Binding-site contacts:
Ligand atom O1B contacts residue ARG77 of chain 41.A at 2.9 Å (salt-bridge).
Ligand atom C5 contacts residue TYR72 of chain 41.A at 3.9 Å (hydrophobic).
Ligand atom O8 contacts residue TYR72 of chain 41.A at 4.3 Å.
Ligand atom O3 contacts residue GLY78 of chain 41.A at 3.3 Å.
Ligand atom C3 contacts residue HIS298 of chain 41.A at 3.6 Å.
Ligand atom C5 contacts residue ASN93 of chain 41.A at 3.6 Å.
Ligand atom O1A contacts residue TYR72 of chain 41.A at 3.5 Å.
Ligand atom C4 contacts residue TYR72 of chain 41.A at 3.8 Å (hydrophobic).
Ligand atom O4 contacts residue ASN80 of chain 41.A at 4.3 Å.
Ligand atom C1 contacts residue TYR72 of chain 41.A at 4.1 Å (hydrophobic).
Ligand atom O4 contacts residue GLY78 of chain 41.A at 3.1 Å.
Ligand atom C1 contacts residue LYS186 of chain 41.A at 3.9 Å.
Ligand atom O4 contacts residue ILE79 of chain 41.A at 4.0 Å.
Ligand atom O1A contacts residue SER89 of chain 41.A at 3.1 Å (h-bond).
Ligand atom O4 contacts residue VAL296 of chain 41.A at 3.9 Å.
Ligand atom O4 contacts residue THR291 of chain 41.A at 3.5 Å.
Ligand atom C1 contacts residue SER89 of chain 41.A at 3.5 Å.
Ligand atom O1B contacts residue SER89 of chain 41.A at 3.1 Å (h-bond).
Ligand atom C3 contacts residue GLY78 of chain 41.A at 4.0 Å.
Ligand atom O1A contacts residue LYS186 of chain 41.A at 2.8 Å (salt-bridge).
Ligand atom O6 contacts residue ASN93 of chain 41.A at 3.0 Å (h-bond).
Ligand atom C6 contacts residue ASN93 of chain 41.A at 3.0 Å.
Ligand atom O10 contacts residue THR291 of chain 41.A at 4.3 Å.
Ligand atom O4 contacts residue HIS298 of chain 41.A at 2.7 Å (h-bond).
Ligand atom C3 contacts residue VAL296 of chain 41.A at 3.7 Å (hydrophobic).
Ligand atom C3 contacts residue GLY78 of chain 41.A at 3.6 Å.
Ligand atom C2 contacts residue GLY78 of chain 41.A at 3.9 Å.
Ligand atom N5 contacts residue TYR72 of chain 41.A at 3.4 Å (h-bond).
Ligand atom O1A contacts residue GLY78 of chain 41.A at 3.2 Å (h-bond).
Ligand atom C1 contacts residue GLY78 of chain 41.A at 3.7 Å.
Ligand atom C4 contacts residue GLY78 of chain 41.A at 3.4 Å.
Ligand atom O1B contacts residue TYR72 of chain 41.A at 4.1 Å.
Ligand atom C1 contacts residue ARG77 of chain 41.A at 3.6 Å.
Ligand atom C11 contacts residue ASP85 of chain 41.B at 4.0 Å.
Ligand atom O1A contacts residue ARG77 of chain 41.A at 3.2 Å (salt-bridge).
Ligand atom C6 contacts residue TYR72 of chain 41.A at 4.0 Å (hydrophobic).
Ligand atom O8 contacts residue ARG77 of chain 41.A at 3.2 Å (salt-bridge).
Ligand atom C4 contacts residue HIS298 of chain 41.A at 3.2 Å.
Ligand atom O1A contacts residue HIS298 of chain 41.A at 3.9 Å.
Ligand atom C4 contacts residue ASN93 of chain 41.A at 4.2 Å.

Sequence of chain 41.A:
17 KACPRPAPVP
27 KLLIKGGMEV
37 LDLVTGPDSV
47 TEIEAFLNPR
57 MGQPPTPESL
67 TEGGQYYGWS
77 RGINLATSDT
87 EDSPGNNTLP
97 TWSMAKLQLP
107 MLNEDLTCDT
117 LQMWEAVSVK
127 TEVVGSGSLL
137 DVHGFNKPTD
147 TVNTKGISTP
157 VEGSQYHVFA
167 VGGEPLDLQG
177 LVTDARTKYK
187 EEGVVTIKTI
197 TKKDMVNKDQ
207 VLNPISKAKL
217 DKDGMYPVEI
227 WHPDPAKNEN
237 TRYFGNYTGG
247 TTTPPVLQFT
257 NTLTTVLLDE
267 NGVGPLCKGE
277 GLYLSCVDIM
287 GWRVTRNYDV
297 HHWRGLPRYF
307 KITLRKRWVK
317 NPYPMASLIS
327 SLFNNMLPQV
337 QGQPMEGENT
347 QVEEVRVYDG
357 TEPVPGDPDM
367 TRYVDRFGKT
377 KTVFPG

This protein binds this small molecule.
Small molecule (SMILES): CC(=O)N[C@@H]1[C@@H](O[C@@H]2O[C@H](CO)[C@H](O)[C@H](O[C@]3(C(=O)O)C[C@H](O)[C@@H](NC(C)=O)[C@H]([C@H](O)[C@H](O)CO)O3)[C@H]2O)[C@H](O)[C@@H](CO[C@]2(C(=O)O)C[C@H](O)[C@@H](NC(C)=O)[C@H]([C@H](O)[C@H](O)CO)O2)O[C@H]1O

Sequence of chain 41.B:
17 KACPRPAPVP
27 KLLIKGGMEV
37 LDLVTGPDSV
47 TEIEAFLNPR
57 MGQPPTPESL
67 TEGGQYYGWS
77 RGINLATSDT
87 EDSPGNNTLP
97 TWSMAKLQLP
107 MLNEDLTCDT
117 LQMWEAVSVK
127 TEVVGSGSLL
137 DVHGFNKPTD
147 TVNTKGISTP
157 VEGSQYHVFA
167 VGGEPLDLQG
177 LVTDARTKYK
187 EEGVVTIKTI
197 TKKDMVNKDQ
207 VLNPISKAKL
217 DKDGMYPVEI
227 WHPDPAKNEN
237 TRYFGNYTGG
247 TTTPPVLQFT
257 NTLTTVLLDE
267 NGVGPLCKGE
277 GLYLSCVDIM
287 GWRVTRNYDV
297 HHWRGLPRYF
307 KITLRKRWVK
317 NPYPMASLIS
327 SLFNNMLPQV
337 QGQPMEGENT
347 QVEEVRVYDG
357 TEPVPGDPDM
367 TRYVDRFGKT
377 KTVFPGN